A protein and the small-molecule ligand that binds it are described below.
Small molecule (SMILES): CCCC[C@H](N)P(=O)(O)O

Sequence of chain 1.B:
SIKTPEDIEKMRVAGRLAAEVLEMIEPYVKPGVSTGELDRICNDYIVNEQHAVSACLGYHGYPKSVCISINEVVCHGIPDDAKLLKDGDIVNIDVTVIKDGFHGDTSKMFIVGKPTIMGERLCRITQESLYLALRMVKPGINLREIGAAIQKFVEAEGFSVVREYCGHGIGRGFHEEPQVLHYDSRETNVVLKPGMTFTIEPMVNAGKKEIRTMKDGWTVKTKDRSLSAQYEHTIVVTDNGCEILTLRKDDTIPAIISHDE

Binding-site contacts:
Ligand atom N contacts residue ASP107 of chain 1.B at 3.3 Å (salt-bridge).
Ligand atom O2 contacts residue MN1 of chain 1.H at 2.3 Å.
Ligand atom P contacts residue HIS177 of chain 1.B at 4.0 Å.
Ligand atom CG contacts residue CYS58 of chain 1.B at 3.9 Å (hydrophobic).
Ligand atom O3 contacts residue HIS78 of chain 1.B at 2.9 Å (h-bond).
Ligand atom O1 contacts residue ASP107 of chain 1.B at 3.3 Å (salt-bridge).
Ligand atom N contacts residue PHE176 of chain 1.B at 3.7 Å.
Ligand atom CD contacts residue TYR61 of chain 1.B at 3.6 Å (hydrophobic).
Ligand atom P contacts residue MN1 of chain 1.G at 2.9 Å.
Ligand atom O1 contacts residue GLU203 of chain 1.B at 3.9 Å.
Ligand atom P contacts residue MN1 of chain 1.H at 3.2 Å.
Ligand atom CG contacts residue CYS69 of chain 1.B at 3.8 Å (hydrophobic).
Ligand atom CB contacts residue HIS78 of chain 1.B at 3.9 Å.
Ligand atom O1 contacts residue MN1 of chain 1.H at 4.0 Å.
Ligand atom N contacts residue ASP96 of chain 1.B at 3.3 Å (salt-bridge).
Ligand atom CA contacts residue ASP96 of chain 1.B at 3.6 Å.
Ligand atom O2 contacts residue GLU203 of chain 1.B at 2.5 Å (salt-bridge).
Ligand atom CE contacts residue TYR64 of chain 1.B at 3.6 Å (hydrophobic).
Ligand atom O2 contacts residue GLU234 of chain 1.B at 2.9 Å (salt-bridge).
Ligand atom CE contacts residue TRP220 of chain 1.B at 3.9 Å (hydrophobic).
Ligand atom N contacts residue MN1 of chain 1.H at 2.3 Å.
Ligand atom O2 contacts residue ASP107 of chain 1.B at 3.6 Å (salt-bridge).
Ligand atom P contacts residue GLU203 of chain 1.B at 3.6 Å.
Ligand atom CA contacts residue MN1 of chain 1.H at 3.1 Å.
Ligand atom CA contacts residue HIS78 of chain 1.B at 3.9 Å.
Ligand atom P contacts residue ASP107 of chain 1.B at 3.9 Å.
Ligand atom O1 contacts residue MN1 of chain 1.G at 2.5 Å.
Ligand atom O1 contacts residue HIS177 of chain 1.B at 2.7 Å (h-bond).
Ligand atom CE contacts residue TYR61 of chain 1.B at 3.9 Å (hydrophobic).
Ligand atom CE contacts residue CYS58 of chain 1.B at 3.9 Å (hydrophobic).
Ligand atom CB contacts residue PHE176 of chain 1.B at 3.6 Å (hydrophobic).
Ligand atom N contacts residue THR98 of chain 1.B at 3.2 Å (h-bond).
Ligand atom O1 contacts residue HIS170 of chain 1.B at 3.1 Å (h-bond).
Ligand atom P contacts residue ASP96 of chain 1.B at 4.0 Å.
Ligand atom CE contacts residue CYS69 of chain 1.B at 4.0 Å (hydrophobic).
Ligand atom O3 contacts residue GLU203 of chain 1.B at 3.6 Å (salt-bridge).
Ligand atom O2 contacts residue MN1 of chain 1.G at 2.3 Å.
Ligand atom O2 contacts residue ASP96 of chain 1.B at 3.2 Å (salt-bridge).
Ligand atom O1 contacts residue PHE176 of chain 1.B at 4.0 Å.
Ligand atom P contacts residue HIS78 of chain 1.B at 4.0 Å.